A small-molecule ligand and the protein it binds are described below.
Small molecule (SMILES): Cc1sc2ncnc(N(C)C)c2c1C

Sequence of chain 1.A:
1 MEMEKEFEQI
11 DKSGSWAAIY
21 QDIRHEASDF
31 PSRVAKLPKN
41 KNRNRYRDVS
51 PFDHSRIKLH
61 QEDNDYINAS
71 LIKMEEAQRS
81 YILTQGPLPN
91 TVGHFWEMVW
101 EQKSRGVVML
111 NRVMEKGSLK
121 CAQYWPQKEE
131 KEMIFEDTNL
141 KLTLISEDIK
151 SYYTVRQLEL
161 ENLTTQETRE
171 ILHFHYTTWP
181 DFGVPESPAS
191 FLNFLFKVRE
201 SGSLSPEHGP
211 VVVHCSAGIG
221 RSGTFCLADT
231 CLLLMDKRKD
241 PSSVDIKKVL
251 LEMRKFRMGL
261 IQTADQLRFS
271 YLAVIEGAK

Binding-site contacts:
Ligand atom C1 contacts residue HIS60 of chain 1.A at 4.2 Å.
Ligand atom N3 contacts residue HIS60 of chain 1.A at 4.0 Å.
Ligand atom C2 contacts residue HIS60 of chain 1.A at 3.8 Å.
Ligand atom C10 contacts residue HIS60 of chain 1.A at 4.1 Å.
Ligand atom N1 contacts residue GLN61 of chain 1.A at 4.2 Å.
Ligand atom C7 contacts residue HIS60 of chain 1.A at 4.5 Å.
Ligand atom S1 contacts residue HIS60 of chain 1.A at 3.6 Å (h-bond).
Ligand atom N2 contacts residue HIS60 of chain 1.A at 3.9 Å.
Ligand atom C6 contacts residue HIS60 of chain 1.A at 3.8 Å.
Ligand atom C8 contacts residue GLU62 of chain 1.A at 4.0 Å.
Ligand atom N1 contacts residue HIS60 of chain 1.A at 4.0 Å.
Ligand atom C4 contacts residue HIS60 of chain 1.A at 3.6 Å.
Ligand atom C5 contacts residue HIS60 of chain 1.A at 3.7 Å.
Ligand atom N3 contacts residue GLN61 of chain 1.A at 4.1 Å.
Ligand atom C8 contacts residue GLN61 of chain 1.A at 3.0 Å.
Ligand atom C3 contacts residue HIS60 of chain 1.A at 3.6 Å.
Ligand atom C8 contacts residue HIS60 of chain 1.A at 3.1 Å.
Ligand atom C6 contacts residue GLN61 of chain 1.A at 4.4 Å.